Sequence of chain 30.C:
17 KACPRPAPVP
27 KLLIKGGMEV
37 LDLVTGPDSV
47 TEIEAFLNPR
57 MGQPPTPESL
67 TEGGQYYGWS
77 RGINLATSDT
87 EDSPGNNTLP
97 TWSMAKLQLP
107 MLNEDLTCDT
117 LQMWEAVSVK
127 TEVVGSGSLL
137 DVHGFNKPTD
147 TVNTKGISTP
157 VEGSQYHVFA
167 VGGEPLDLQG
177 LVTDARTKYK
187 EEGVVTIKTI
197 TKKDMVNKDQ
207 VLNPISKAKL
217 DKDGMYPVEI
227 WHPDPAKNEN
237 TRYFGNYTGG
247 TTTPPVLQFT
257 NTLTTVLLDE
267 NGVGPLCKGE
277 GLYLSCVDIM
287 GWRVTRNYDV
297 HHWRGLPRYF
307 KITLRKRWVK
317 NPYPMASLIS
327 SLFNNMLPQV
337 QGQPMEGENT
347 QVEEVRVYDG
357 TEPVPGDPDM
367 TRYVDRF

This protein binds this small molecule.
Small molecule (SMILES): CC(=O)N[C@H]1[C@H]([C@H](O)[C@H](O)CO)O[C@@](O[C@H]2[C@@H](O)[C@@H](CO)O[C@@H](O[C@H]3[C@H](O)[C@@H](O)[C@H](O)O[C@@H]3CO)[C@@H]2O)(C(=O)O)C[C@@H]1O

Binding-site contacts:
Ligand atom O1A contacts residue GLY78 of chain 30.B at 3.9 Å.
Ligand atom C2 contacts residue GLY78 of chain 30.B at 3.9 Å.
Ligand atom C4 contacts residue HIS298 of chain 30.B at 3.5 Å.
Ligand atom O3 contacts residue ARG77 of chain 30.B at 4.1 Å.
Ligand atom O3 contacts residue VAL296 of chain 30.B at 3.9 Å.
Ligand atom C3 contacts residue ARG77 of chain 30.B at 4.0 Å.
Ligand atom O4 contacts residue ILE79 of chain 30.B at 3.8 Å.
Ligand atom C9 contacts residue ARG77 of chain 30.B at 3.5 Å.
Ligand atom C1 contacts residue TYR72 of chain 30.B at 3.7 Å (hydrophobic).
Ligand atom C5 contacts residue ASN93 of chain 30.B at 4.0 Å.
Ligand atom O3 contacts residue GLY78 of chain 30.B at 3.0 Å.
Ligand atom O4 contacts residue HIS298 of chain 30.B at 3.1 Å (h-bond).
Ligand atom O3 contacts residue ASN80 of chain 30.B at 3.9 Å.
Ligand atom C1 contacts residue GLY78 of chain 30.B at 4.1 Å.
Ligand atom C6 contacts residue TYR72 of chain 30.B at 3.9 Å (hydrophobic).
Ligand atom C3 contacts residue GLY78 of chain 30.B at 3.8 Å.
Ligand atom O1A contacts residue TYR72 of chain 30.B at 3.0 Å.
Ligand atom C2 contacts residue VAL296 of chain 30.B at 4.3 Å (hydrophobic).
Ligand atom C4 contacts residue TYR72 of chain 30.B at 3.9 Å (hydrophobic).
Ligand atom C11 contacts residue TYR72 of chain 30.B at 3.5 Å (hydrophobic).
Ligand atom O4 contacts residue GLY78 of chain 30.B at 3.1 Å.
Ligand atom C4 contacts residue ARG77 of chain 30.B at 3.8 Å.
Ligand atom O6 contacts residue ASN93 of chain 30.B at 3.5 Å (h-bond).
Ligand atom C4 contacts residue GLY78 of chain 30.B at 3.3 Å.
Ligand atom C3 contacts residue HIS298 of chain 30.B at 3.5 Å.
Ligand atom O4 contacts residue ASN80 of chain 30.B at 4.3 Å.
Ligand atom C6 contacts residue ASN93 of chain 30.B at 3.2 Å.
Ligand atom C10 contacts residue TYR72 of chain 30.B at 3.6 Å (hydrophobic).
Ligand atom C11 contacts residue ASP85 of chain 30.C at 3.7 Å.
Ligand atom N5 contacts residue TYR72 of chain 30.B at 2.8 Å (h-bond).
Ligand atom C1 contacts residue ARG77 of chain 30.B at 3.3 Å.
Ligand atom O1B contacts residue ARG77 of chain 30.B at 2.7 Å (salt-bridge).
Ligand atom C3 contacts residue GLY78 of chain 30.B at 3.8 Å.
Ligand atom C5 contacts residue TYR72 of chain 30.B at 3.7 Å (hydrophobic).
Ligand atom O4 contacts residue THR291 of chain 30.B at 3.3 Å.
Ligand atom O1B contacts residue TYR72 of chain 30.B at 3.8 Å.
Ligand atom C5 contacts residue ARG77 of chain 30.B at 4.2 Å.
Ligand atom O1A contacts residue ARG77 of chain 30.B at 3.2 Å (salt-bridge).
Ligand atom C3 contacts residue VAL296 of chain 30.B at 3.5 Å (hydrophobic).
Ligand atom O4 contacts residue VAL296 of chain 30.B at 4.2 Å.

Sequence of chain 30.B:
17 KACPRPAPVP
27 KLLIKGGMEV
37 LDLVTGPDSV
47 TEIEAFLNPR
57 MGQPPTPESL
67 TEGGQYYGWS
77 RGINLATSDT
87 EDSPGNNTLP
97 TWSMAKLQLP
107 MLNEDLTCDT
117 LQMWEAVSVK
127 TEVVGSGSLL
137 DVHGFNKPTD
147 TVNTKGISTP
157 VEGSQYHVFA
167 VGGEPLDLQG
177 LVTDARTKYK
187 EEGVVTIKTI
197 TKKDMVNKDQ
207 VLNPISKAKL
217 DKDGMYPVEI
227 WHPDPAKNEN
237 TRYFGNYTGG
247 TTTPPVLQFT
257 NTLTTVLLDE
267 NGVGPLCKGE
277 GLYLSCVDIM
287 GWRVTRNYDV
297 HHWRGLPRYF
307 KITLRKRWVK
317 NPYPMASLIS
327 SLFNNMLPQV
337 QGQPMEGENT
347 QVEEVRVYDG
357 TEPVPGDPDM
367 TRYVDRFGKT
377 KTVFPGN